Sequence of chain 1.A:
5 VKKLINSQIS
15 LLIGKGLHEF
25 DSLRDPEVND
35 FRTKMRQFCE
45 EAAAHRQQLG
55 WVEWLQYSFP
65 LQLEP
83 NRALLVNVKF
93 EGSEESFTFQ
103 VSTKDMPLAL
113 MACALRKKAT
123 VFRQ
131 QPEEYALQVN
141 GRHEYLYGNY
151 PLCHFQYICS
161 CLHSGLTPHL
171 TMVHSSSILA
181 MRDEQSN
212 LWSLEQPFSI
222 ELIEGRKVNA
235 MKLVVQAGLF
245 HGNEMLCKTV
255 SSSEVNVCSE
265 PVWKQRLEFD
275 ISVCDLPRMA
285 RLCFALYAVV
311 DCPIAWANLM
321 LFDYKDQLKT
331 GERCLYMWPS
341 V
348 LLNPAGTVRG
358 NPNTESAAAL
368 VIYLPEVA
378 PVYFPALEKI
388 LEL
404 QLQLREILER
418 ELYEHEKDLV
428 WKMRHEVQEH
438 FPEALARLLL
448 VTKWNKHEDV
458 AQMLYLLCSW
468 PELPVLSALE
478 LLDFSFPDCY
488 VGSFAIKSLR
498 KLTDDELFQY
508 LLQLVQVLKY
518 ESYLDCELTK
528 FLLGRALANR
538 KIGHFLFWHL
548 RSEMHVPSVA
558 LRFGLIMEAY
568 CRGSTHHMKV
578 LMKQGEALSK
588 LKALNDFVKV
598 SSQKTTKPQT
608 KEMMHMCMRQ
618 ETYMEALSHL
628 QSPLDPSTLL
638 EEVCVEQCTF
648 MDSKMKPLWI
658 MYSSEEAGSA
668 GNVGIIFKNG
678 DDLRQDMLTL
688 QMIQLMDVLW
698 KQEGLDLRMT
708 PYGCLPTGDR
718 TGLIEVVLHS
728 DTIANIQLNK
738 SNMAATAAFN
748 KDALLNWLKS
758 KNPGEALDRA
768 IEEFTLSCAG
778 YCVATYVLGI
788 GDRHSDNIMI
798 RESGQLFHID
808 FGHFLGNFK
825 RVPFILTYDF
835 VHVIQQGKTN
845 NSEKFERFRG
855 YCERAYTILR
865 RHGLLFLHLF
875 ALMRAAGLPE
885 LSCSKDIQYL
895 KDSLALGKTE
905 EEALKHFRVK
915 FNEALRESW

A protein and the small-molecule ligand that binds it are described below.
Small molecule (SMILES): CCn1ncc(-c2nc3c(O[C@H]4CCN(C(=O)C5CCOCC5)C4)ncnc3n2C)c1C

Binding-site contacts:
Ligand atom C02 contacts residue ILE673 of chain 1.A at 4.1 Å (hydrophobic).
Ligand atom C07 contacts residue TRP656 of chain 1.A at 3.8 Å (hydrophobic).
Ligand atom C29 contacts residue TYR709 of chain 1.A at 3.4 Å (hydrophobic).
Ligand atom N27 contacts residue ILE721 of chain 1.A at 3.5 Å.
Ligand atom C25 contacts residue TRP656 of chain 1.A at 3.5 Å (hydrophobic).
Ligand atom N28 contacts residue ASP807 of chain 1.A at 4.1 Å.
Ligand atom C31 contacts residue ASP807 of chain 1.A at 3.5 Å.
Ligand atom C05 contacts residue TRP656 of chain 1.A at 4.0 Å (hydrophobic).
Ligand atom C31 contacts residue ILE721 of chain 1.A at 3.5 Å (hydrophobic).
Ligand atom C32 contacts residue ASP683 of chain 1.A at 3.6 Å.
Ligand atom N27 contacts residue ASP807 of chain 1.A at 3.9 Å.
Ligand atom N28 contacts residue TYR709 of chain 1.A at 3.4 Å (h-bond).
Ligand atom C10 contacts residue TYR709 of chain 1.A at 4.0 Å (hydrophobic).
Ligand atom N06 contacts residue MET796 of chain 1.A at 3.6 Å (h-bond).
Ligand atom C07 contacts residue MET796 of chain 1.A at 3.9 Å (hydrophobic).
Ligand atom C07 contacts residue VAL724 of chain 1.A at 3.4 Å (hydrophobic).
Ligand atom N01 contacts residue ILE673 of chain 1.A at 3.7 Å.
Ligand atom C05 contacts residue MET796 of chain 1.A at 3.6 Å (hydrophobic).
Ligand atom O12 contacts residue MET796 of chain 1.A at 4.0 Å.
Ligand atom C14 contacts residue TRP656 of chain 1.A at 3.5 Å (hydrophobic).
Ligand atom N08 contacts residue VAL723 of chain 1.A at 4.1 Å.
Ligand atom C09 contacts residue ILE673 of chain 1.A at 3.9 Å (hydrophobic).
Ligand atom N28 contacts residue ILE721 of chain 1.A at 3.8 Å.
Ligand atom C09 contacts residue MET796 of chain 1.A at 4.2 Å (hydrophobic).
Ligand atom C26 contacts residue ILE721 of chain 1.A at 3.9 Å (hydrophobic).
Ligand atom C24 contacts residue TRP656 of chain 1.A at 3.2 Å (hydrophobic).
Ligand atom C17 contacts residue THR729 of chain 1.A at 4.2 Å.
Ligand atom C10 contacts residue GLU722 of chain 1.A at 3.0 Å.
Ligand atom N03 contacts residue ILE806 of chain 1.A at 3.9 Å.
Ligand atom N08 contacts residue VAL724 of chain 1.A at 3.3 Å (h-bond).
Ligand atom C10 contacts residue ILE721 of chain 1.A at 3.8 Å (hydrophobic).
Ligand atom C10 contacts residue ILE673 of chain 1.A at 3.9 Å (hydrophobic).
Ligand atom O23 contacts residue THR646 of chain 1.A at 3.4 Å.
Ligand atom C04 contacts residue MET796 of chain 1.A at 3.9 Å (hydrophobic).
Ligand atom N06 contacts residue TRP656 of chain 1.A at 3.6 Å.
Ligand atom C24 contacts residue THR646 of chain 1.A at 3.5 Å.
Ligand atom C29 contacts residue ILE721 of chain 1.A at 3.8 Å (hydrophobic).
Ligand atom C32 contacts residue ILE721 of chain 1.A at 3.4 Å (hydrophobic).
Ligand atom C30 contacts residue MET648 of chain 1.A at 3.4 Å (hydrophobic).
Ligand atom C29 contacts residue ILE806 of chain 1.A at 3.7 Å (hydrophobic).